Binding-site contacts:
Ligand atom C5 contacts residue PRO231 of chain 32.C at 3.7 Å (hydrophobic).
Ligand atom C4 contacts residue ASN275 of chain 32.A at 3.8 Å.
Ligand atom O4 contacts residue ASP91 of chain 32.C at 2.7 Å (salt-bridge).
Ligand atom C11 contacts residue GLY234 of chain 32.C at 3.8 Å.
Ligand atom C4 contacts residue ASP91 of chain 32.C at 3.2 Å.
Ligand atom C11 contacts residue ASP232 of chain 32.C at 3.8 Å.
Ligand atom N5 contacts residue PRO231 of chain 32.C at 2.9 Å (h-bond).
Ligand atom O4 contacts residue PRO231 of chain 32.C at 3.8 Å.
Ligand atom C4 contacts residue ASP232 of chain 32.C at 3.5 Å.
Ligand atom O7 contacts residue ARG270 of chain 32.A at 3.8 Å.
Ligand atom O10 contacts residue ASN275 of chain 32.A at 2.9 Å (h-bond).
Ligand atom C10 contacts residue PRO231 of chain 32.C at 3.8 Å (hydrophobic).
Ligand atom O6 contacts residue PRO274 of chain 32.A at 3.7 Å.
Ligand atom C1 contacts residue ARG104 of chain 32.C at 3.6 Å.
Ligand atom C5 contacts residue PRO274 of chain 32.A at 4.0 Å (hydrophobic).
Ligand atom O7 contacts residue PRO274 of chain 32.A at 3.4 Å.
Ligand atom C3 contacts residue ARG95 of chain 32.C at 3.9 Å.
Ligand atom O4 contacts residue ASN275 of chain 32.A at 3.0 Å (h-bond).
Ligand atom O1B contacts residue ARG104 of chain 32.C at 2.8 Å (salt-bridge).
Ligand atom C5 contacts residue ASN275 of chain 32.A at 3.6 Å.
Ligand atom O3 contacts residue GLY282 of chain 32.A at 3.4 Å.
Ligand atom O3 contacts residue PRO274 of chain 32.A at 3.8 Å.
Ligand atom C4 contacts residue PRO274 of chain 32.A at 4.0 Å (hydrophobic).
Ligand atom C10 contacts residue ASN275 of chain 32.A at 3.3 Å.
Ligand atom O4 contacts residue ASP232 of chain 32.C at 2.7 Å (salt-bridge).
Ligand atom C11 contacts residue PRO231 of chain 32.C at 3.7 Å (hydrophobic).
Ligand atom C3 contacts residue PRO274 of chain 32.A at 4.1 Å (hydrophobic).
Ligand atom C3 contacts residue ASP232 of chain 32.C at 4.0 Å.
Ligand atom N5 contacts residue ASP232 of chain 32.C at 4.1 Å.
Ligand atom O3 contacts residue ASP91 of chain 32.C at 4.0 Å.
Ligand atom N5 contacts residue ASN275 of chain 32.A at 3.6 Å (h-bond).
Ligand atom C3 contacts residue PRO274 of chain 32.A at 3.8 Å (hydrophobic).
Ligand atom C4 contacts residue PRO231 of chain 32.C at 3.5 Å (hydrophobic).
Ligand atom C6 contacts residue ASP91 of chain 32.C at 3.8 Å.
Ligand atom O6 contacts residue ASP91 of chain 32.C at 3.1 Å.
Ligand atom O10 contacts residue ARG270 of chain 32.A at 3.3 Å.
Ligand atom C11 contacts residue ILE233 of chain 32.C at 3.8 Å (hydrophobic).
Ligand atom O4 contacts residue ARG95 of chain 32.C at 3.6 Å (salt-bridge).
Ligand atom C3 contacts residue ARG104 of chain 32.C at 3.8 Å.
Ligand atom C4 contacts residue ARG104 of chain 32.C at 3.9 Å.

Sequence of chain 32.A:
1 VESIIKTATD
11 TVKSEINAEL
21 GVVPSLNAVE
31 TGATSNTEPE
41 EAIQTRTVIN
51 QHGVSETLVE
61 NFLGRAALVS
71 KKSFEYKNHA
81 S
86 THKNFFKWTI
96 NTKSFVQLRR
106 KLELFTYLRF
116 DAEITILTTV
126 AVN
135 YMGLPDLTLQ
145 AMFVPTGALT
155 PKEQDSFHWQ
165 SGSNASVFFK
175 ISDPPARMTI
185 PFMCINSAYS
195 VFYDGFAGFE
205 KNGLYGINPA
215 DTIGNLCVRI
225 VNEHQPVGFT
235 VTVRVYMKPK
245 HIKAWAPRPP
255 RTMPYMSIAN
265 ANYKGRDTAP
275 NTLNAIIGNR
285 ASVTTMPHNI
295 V

The small molecule below binds the protein below.
Small molecule (SMILES): CC(=O)N[C@H]1[C@H]([C@H](O)[C@H](O)CO)O[C@@](OC[C@H]2O[C@@H](O[C@H]3[C@H](O)[C@@H](O)[C@H](O)O[C@@H]3CO)[C@H](O)[C@@H](O)[C@H]2O)(C(=O)O)C[C@@H]1O

Sequence of chain 32.C:
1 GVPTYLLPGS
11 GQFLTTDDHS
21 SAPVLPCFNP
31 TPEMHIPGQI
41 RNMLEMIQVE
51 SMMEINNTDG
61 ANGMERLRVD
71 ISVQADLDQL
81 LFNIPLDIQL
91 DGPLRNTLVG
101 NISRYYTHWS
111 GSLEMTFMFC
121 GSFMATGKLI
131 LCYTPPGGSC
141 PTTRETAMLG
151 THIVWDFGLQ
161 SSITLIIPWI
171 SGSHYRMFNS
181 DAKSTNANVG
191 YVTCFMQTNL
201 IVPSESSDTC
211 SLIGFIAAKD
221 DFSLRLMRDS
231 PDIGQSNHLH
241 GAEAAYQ